Binding-site contacts:
Ligand atom C22 contacts residue LEU370 of chain 1.A at 3.9 Å (hydrophobic).
Ligand atom N15 contacts residue MET391 of chain 1.A at 3.5 Å.
Ligand atom N10 contacts residue PHE193 of chain 1.A at 3.4 Å.
Ligand atom C2 contacts residue LEU388 of chain 1.A at 3.9 Å (hydrophobic).
Ligand atom N10 contacts residue ILE395 of chain 1.A at 3.8 Å.
Ligand atom N12 contacts residue ILE395 of chain 1.A at 3.7 Å.
Ligand atom C1 contacts residue LEU388 of chain 1.A at 3.7 Å (hydrophobic).
Ligand atom N17 contacts residue PHE193 of chain 1.A at 3.6 Å.
Ligand atom O25 contacts residue LEU370 of chain 1.A at 3.6 Å.
Ligand atom C23 contacts residue MET202 of chain 1.A at 3.8 Å (hydrophobic).
Ligand atom C24 contacts residue MET202 of chain 1.A at 3.4 Å (hydrophobic).
Ligand atom N17 contacts residue ASN374 of chain 1.A at 3.2 Å (h-bond).
Ligand atom N13 contacts residue GLU194 of chain 1.A at 3.8 Å.
Ligand atom N15 contacts residue GLU194 of chain 1.A at 2.8 Å (salt-bridge).
Ligand atom C18 contacts residue PHE193 of chain 1.A at 3.7 Å (hydrophobic).
Ligand atom C24 contacts residue HIS371 of chain 1.A at 3.3 Å.
Ligand atom N13 contacts residue MET391 of chain 1.A at 3.8 Å.
Ligand atom N12 contacts residue PHE193 of chain 1.A at 3.5 Å.
Ligand atom C14 contacts residue MET391 of chain 1.A at 3.8 Å (hydrophobic).
Ligand atom N15 contacts residue ASN374 of chain 1.A at 2.8 Å (h-bond).
Ligand atom C20 contacts residue PHE193 of chain 1.A at 3.8 Å (hydrophobic).
Ligand atom C11 contacts residue ILE395 of chain 1.A at 3.9 Å (hydrophobic).
Ligand atom C5 contacts residue HIS385 of chain 1.A at 3.8 Å.
Ligand atom C14 contacts residue ASN374 of chain 1.A at 3.8 Å.
Ligand atom C14 contacts residue PHE193 of chain 1.A at 3.5 Å (hydrophobic).
Ligand atom C21 contacts residue MET202 of chain 1.A at 3.5 Å (hydrophobic).
Ligand atom C8 contacts residue MET391 of chain 1.A at 3.9 Å (hydrophobic).
Ligand atom C6 contacts residue GLU194 of chain 1.A at 3.6 Å.
Ligand atom C11 contacts residue PHE193 of chain 1.A at 3.5 Å (hydrophobic).
Ligand atom N19 contacts residue PHE193 of chain 1.A at 3.9 Å.
Ligand atom C23 contacts residue LEU110 of chain 1.A at 3.6 Å (hydrophobic).
Ligand atom N13 contacts residue PHE193 of chain 1.A at 3.5 Å.
Ligand atom C14 contacts residue GLU194 of chain 1.A at 3.7 Å.
Ligand atom O25 contacts residue MET202 of chain 1.A at 3.2 Å.
Ligand atom C23 contacts residue TRP367 of chain 1.A at 3.5 Å (hydrophobic).
Ligand atom C21 contacts residue LEU370 of chain 1.A at 3.6 Å (hydrophobic).
Ligand atom C20 contacts residue LEU370 of chain 1.A at 3.7 Å (hydrophobic).
Ligand atom N16 contacts residue PHE193 of chain 1.A at 3.5 Å.
Ligand atom O25 contacts residue ASN374 of chain 1.A at 3.0 Å (h-bond).
Ligand atom C22 contacts residue LEU110 of chain 1.A at 3.8 Å (hydrophobic).

Sequence of chain 1.A:
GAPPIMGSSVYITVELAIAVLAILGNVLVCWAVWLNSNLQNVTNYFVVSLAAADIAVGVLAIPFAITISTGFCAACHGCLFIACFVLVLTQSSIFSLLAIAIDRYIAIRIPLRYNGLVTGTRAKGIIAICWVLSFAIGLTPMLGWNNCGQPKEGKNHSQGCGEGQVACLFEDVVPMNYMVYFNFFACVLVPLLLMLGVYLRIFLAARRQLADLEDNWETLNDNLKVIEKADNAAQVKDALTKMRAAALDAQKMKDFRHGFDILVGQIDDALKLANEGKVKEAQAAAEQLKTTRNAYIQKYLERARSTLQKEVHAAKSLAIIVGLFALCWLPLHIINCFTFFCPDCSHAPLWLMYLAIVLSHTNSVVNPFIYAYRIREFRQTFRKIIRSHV

This small molecule binds to this protein.
Small molecule (SMILES): Nc1nc(NCCc2ccc(O)cc2)nc2nc(-c3ccco3)nn12